The protein below binds the small molecule below.
Small molecule (SMILES): Cc1cccc(C)c1

Sequence of chain 1.B:
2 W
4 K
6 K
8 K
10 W

Binding-site contacts:
Ligand atom C02 contacts residue DCY1 of chain 1.B at 3.7 Å.
Ligand atom C06 contacts residue TRP10 of chain 1.B at 3.6 Å (hydrophobic).
Ligand atom C01 contacts residue DCY11 of chain 1.B at 4.4 Å.
Ligand atom C05 contacts residue DCY1 of chain 1.B at 4.4 Å.
Ligand atom C02 contacts residue TRP2 of chain 1.B at 4.0 Å (hydrophobic).
Ligand atom C02 contacts residue DCY11 of chain 1.B at 3.4 Å.
Ligand atom C04 contacts residue DCY11 of chain 1.B at 3.4 Å.
Ligand atom C03 contacts residue DCY11 of chain 1.B at 2.8 Å.
Ligand atom C01 contacts residue DCY1 of chain 1.B at 2.7 Å.
Ligand atom C01 contacts residue TRP10 of chain 1.B at 4.2 Å (hydrophobic).
Ligand atom C05 contacts residue TRP10 of chain 1.B at 4.2 Å (hydrophobic).
Ligand atom C06 contacts residue DCY1 of chain 1.B at 3.2 Å.
Ligand atom C07 contacts residue TRP2 of chain 1.B at 3.7 Å (hydrophobic).
Ligand atom C05 contacts residue DCY11 of chain 1.B at 4.3 Å.
Ligand atom C08 contacts residue TRP2 of chain 1.B at 3.6 Å (hydrophobic).
Ligand atom C08 contacts residue TRP10 of chain 1.B at 3.7 Å (hydrophobic).
Ligand atom C07 contacts residue DCY11 of chain 1.B at 1.9 Å.
Ligand atom C08 contacts residue DCY1 of chain 1.B at 1.9 Å.